A protein and the small-molecule ligand that binds it are described below.
Small molecule (SMILES): C[C@]12CCC(=O)C=C1CC[C@@H]1[C@@H]2[C@@H](O)C[C@@]2(C)[C@H]1CC[C@]2(O)C(=O)CO

Sequence of chain 1.A:
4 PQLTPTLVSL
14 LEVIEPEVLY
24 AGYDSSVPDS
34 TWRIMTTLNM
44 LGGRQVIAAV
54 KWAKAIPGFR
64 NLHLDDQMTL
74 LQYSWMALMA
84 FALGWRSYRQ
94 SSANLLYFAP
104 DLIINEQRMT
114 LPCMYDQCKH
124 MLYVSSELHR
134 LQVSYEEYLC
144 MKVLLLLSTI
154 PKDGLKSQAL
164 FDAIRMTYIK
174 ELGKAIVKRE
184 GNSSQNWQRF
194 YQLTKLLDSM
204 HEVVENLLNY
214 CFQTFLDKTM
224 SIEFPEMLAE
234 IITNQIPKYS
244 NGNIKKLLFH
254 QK

Binding-site contacts:
Ligand atom O2 contacts residue ASN42 of chain 1.A at 2.9 Å (h-bond).
Ligand atom C21 contacts residue MET38 of chain 1.A at 3.9 Å (hydrophobic).
Ligand atom C3 contacts residue PHE101 of chain 1.A at 3.5 Å (hydrophobic).
Ligand atom C2 contacts residue PHE101 of chain 1.A at 4.0 Å (hydrophobic).
Ligand atom C2 contacts residue GLN48 of chain 1.A at 3.3 Å.
Ligand atom C20 contacts residue GLN120 of chain 1.A at 3.8 Å.
Ligand atom C21 contacts residue THR217 of chain 1.A at 3.8 Å.
Ligand atom C5 contacts residue MET82 of chain 1.A at 3.9 Å (hydrophobic).
Ligand atom O5 contacts residue THR217 of chain 1.A at 2.6 Å (h-bond).
Ligand atom C1 contacts residue LEU41 of chain 1.A at 3.5 Å (hydrophobic).
Ligand atom O4 contacts residue THR217 of chain 1.A at 3.3 Å (h-bond).
Ligand atom O5 contacts residue MET38 of chain 1.A at 3.7 Å.
Ligand atom O5 contacts residue PHE227 of chain 1.A at 3.9 Å.
Ligand atom O1 contacts residue LEU86 of chain 1.A at 3.9 Å.
Ligand atom O3 contacts residue GLN120 of chain 1.A at 3.7 Å.
Ligand atom C7 contacts residue MET79 of chain 1.A at 4.0 Å (hydrophobic).
Ligand atom O4 contacts residue TYR213 of chain 1.A at 3.3 Å (h-bond).
Ligand atom C3 contacts residue GLN48 of chain 1.A at 3.3 Å.
Ligand atom C4 contacts residue PHE101 of chain 1.A at 3.8 Å (hydrophobic).
Ligand atom C12 contacts residue ASN42 of chain 1.A at 3.1 Å.
Ligand atom C1 contacts residue GLY45 of chain 1.A at 3.8 Å.
Ligand atom C2 contacts residue GLY45 of chain 1.A at 4.0 Å.
Ligand atom O2 contacts residue LEU41 of chain 1.A at 4.0 Å.
Ligand atom O5 contacts residue ASN42 of chain 1.A at 3.7 Å.
Ligand atom C13 contacts residue ASN42 of chain 1.A at 3.9 Å.
Ligand atom O5 contacts residue ILE225 of chain 1.A at 3.5 Å.
Ligand atom O4 contacts residue GLN120 of chain 1.A at 3.3 Å (h-bond).
Ligand atom C11 contacts residue ASN42 of chain 1.A at 3.5 Å.
Ligand atom C16 contacts residue GLN120 of chain 1.A at 3.9 Å.
Ligand atom O4 contacts residue CYS214 of chain 1.A at 3.4 Å.
Ligand atom O1 contacts residue PHE101 of chain 1.A at 3.4 Å.
Ligand atom C20 contacts residue THR217 of chain 1.A at 4.0 Å.
Ligand atom C19 contacts residue MET82 of chain 1.A at 3.5 Å (hydrophobic).
Ligand atom C21 contacts residue ASN42 of chain 1.A at 3.8 Å.
Ligand atom C4 contacts residue MET82 of chain 1.A at 3.8 Å (hydrophobic).
Ligand atom O1 contacts residue ARG89 of chain 1.A at 2.9 Å (salt-bridge).
Ligand atom C11 contacts residue LEU41 of chain 1.A at 3.9 Å (hydrophobic).
Ligand atom C6 contacts residue MET82 of chain 1.A at 3.9 Å (hydrophobic).
Ligand atom O1 contacts residue GLN48 of chain 1.A at 3.0 Å (h-bond).
Ligand atom C18 contacts residue ASN42 of chain 1.A at 3.5 Å.